Sequence of chain 1.A:
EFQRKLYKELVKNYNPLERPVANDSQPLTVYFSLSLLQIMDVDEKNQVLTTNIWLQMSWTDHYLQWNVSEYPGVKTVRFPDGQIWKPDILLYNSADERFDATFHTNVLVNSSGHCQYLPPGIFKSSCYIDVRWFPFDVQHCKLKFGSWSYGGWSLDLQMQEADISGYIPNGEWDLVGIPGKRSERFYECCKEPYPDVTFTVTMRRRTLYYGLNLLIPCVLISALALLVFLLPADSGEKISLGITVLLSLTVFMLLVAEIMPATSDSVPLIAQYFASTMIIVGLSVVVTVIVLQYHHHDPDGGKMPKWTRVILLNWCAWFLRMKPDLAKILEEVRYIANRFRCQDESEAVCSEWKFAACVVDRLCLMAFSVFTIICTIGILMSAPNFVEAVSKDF

A protein and the small-molecule ligand that binds it are described below.
Small molecule (SMILES): CC(=O)N[C@H]1[C@H](O[C@H]2[C@H](O)[C@@H](NC(C)=O)CO[C@@H]2CO)O[C@H](CO)[C@@H](O[C@@H]2O[C@H](CO)[C@@H](O)[C@H](O)[C@@H]2O)[C@@H]1O

Binding-site contacts:
Ligand atom C5 contacts residue HIS114 of chain 1.A at 3.1 Å.
Ligand atom O5 contacts residue ASN110 of chain 1.A at 2.4 Å (h-bond).
Ligand atom C2 contacts residue SER112 of chain 1.A at 3.4 Å.
Ligand atom N2 contacts residue SER112 of chain 1.A at 3.0 Å (h-bond).
Ligand atom O5 contacts residue SER112 of chain 1.A at 4.2 Å.
Ligand atom C3 contacts residue HIS114 of chain 1.A at 3.8 Å.
Ligand atom C1 contacts residue SER112 of chain 1.A at 3.0 Å.
Ligand atom C5 contacts residue ASN110 of chain 1.A at 3.6 Å.
Ligand atom C2 contacts residue ASN110 of chain 1.A at 2.4 Å.
Ligand atom C8 contacts residue SER111 of chain 1.A at 2.9 Å.
Ligand atom O5 contacts residue HIS114 of chain 1.A at 3.5 Å (h-bond).
Ligand atom O4 contacts residue HIS114 of chain 1.A at 4.1 Å.
Ligand atom O7 contacts residue ASN110 of chain 1.A at 3.6 Å.
Ligand atom C2 contacts residue HIS114 of chain 1.A at 4.0 Å.
Ligand atom C7 contacts residue HIS114 of chain 1.A at 4.5 Å.
Ligand atom C3 contacts residue ASN110 of chain 1.A at 3.8 Å.
Ligand atom C8 contacts residue SER112 of chain 1.A at 3.9 Å.
Ligand atom C5 contacts residue SER112 of chain 1.A at 4.5 Å.
Ligand atom N2 contacts residue ASN110 of chain 1.A at 2.9 Å (h-bond).
Ligand atom C7 contacts residue SER112 of chain 1.A at 4.0 Å.
Ligand atom C4 contacts residue HIS114 of chain 1.A at 3.9 Å.
Ligand atom O7 contacts residue SER111 of chain 1.A at 4.5 Å.
Ligand atom C7 contacts residue SER111 of chain 1.A at 4.0 Å.
Ligand atom C1 contacts residue ASN110 of chain 1.A at 1.4 Å.
Ligand atom O7 contacts residue HIS114 of chain 1.A at 3.9 Å.
Ligand atom C3 contacts residue SER112 of chain 1.A at 3.9 Å.
Ligand atom C1 contacts residue HIS114 of chain 1.A at 3.3 Å.
Ligand atom C7 contacts residue ASN110 of chain 1.A at 3.5 Å.
Ligand atom C4 contacts residue ASN110 of chain 1.A at 4.2 Å.
Ligand atom C6 contacts residue HIS114 of chain 1.A at 4.0 Å.